Binding-site contacts:
Ligand atom C2A contacts residue ALA90 of chain 1.A at 3.7 Å (hydrophobic).
Ligand atom O2M contacts residue SER40 of chain 1.A at 3.3 Å.
Ligand atom N1A contacts residue ALA90 of chain 1.A at 3.1 Å.
Ligand atom C5' contacts residue THR111 of chain 1.A at 3.4 Å.
Ligand atom C2M contacts residue ASP38 of chain 1.A at 3.5 Å.
Ligand atom C6A contacts residue MET39 of chain 1.A at 3.8 Å (hydrophobic).
Ligand atom N6A contacts residue ALA90 of chain 1.A at 3.8 Å.
Ligand atom N7A contacts residue MET39 of chain 1.A at 3.4 Å (h-bond).
Ligand atom C8 contacts residue GLN91 of chain 1.A at 3.2 Å.
Ligand atom N6A contacts residue GLN91 of chain 1.A at 3.0 Å (h-bond).
Ligand atom O3' contacts residue ASP38 of chain 1.A at 3.7 Å.
Ligand atom C8A contacts residue MET39 of chain 1.A at 3.7 Å (hydrophobic).
Ligand atom C1 contacts residue MET39 of chain 1.A at 3.8 Å (hydrophobic).
Ligand atom C2A contacts residue ASN8 of chain 1.A at 3.8 Å.
Ligand atom O2M contacts residue LEU208 of chain 1.B at 3.6 Å.
Ligand atom C9 contacts residue GLN91 of chain 1.A at 3.5 Å.
Ligand atom C2M contacts residue SER40 of chain 1.A at 3.6 Å.
Ligand atom N2' contacts residue ASP38 of chain 1.A at 3.5 Å (salt-bridge).
Ligand atom O2M contacts residue VAL206 of chain 1.B at 3.7 Å.
Ligand atom C8 contacts residue ALA90 of chain 1.A at 3.7 Å (hydrophobic).
Ligand atom C2 contacts residue LEU113 of chain 1.A at 3.7 Å (hydrophobic).
Ligand atom C5A contacts residue MET39 of chain 1.A at 3.5 Å (hydrophobic).
Ligand atom O3' contacts residue GLY11 of chain 1.A at 3.0 Å.
Ligand atom N3A contacts residue GLY9 of chain 1.A at 3.2 Å.
Ligand atom C5 contacts residue ARG92 of chain 1.A at 3.4 Å.
Ligand atom C2A contacts residue GLY9 of chain 1.A at 3.8 Å.
Ligand atom C1 contacts residue GLN91 of chain 1.A at 3.6 Å.
Ligand atom C2A contacts residue VAL37 of chain 1.A at 3.8 Å (hydrophobic).
Ligand atom C5B contacts residue ASP38 of chain 1.A at 3.4 Å.
Ligand atom C9 contacts residue MET39 of chain 1.A at 3.8 Å (hydrophobic).
Ligand atom C8 contacts residue MET39 of chain 1.A at 3.7 Å (hydrophobic).
Ligand atom C6B contacts residue MET39 of chain 1.A at 3.8 Å (hydrophobic).
Ligand atom C5B contacts residue VAL206 of chain 1.B at 3.8 Å (hydrophobic).
Ligand atom N3A contacts residue ASP38 of chain 1.A at 3.7 Å.
Ligand atom C6A contacts residue ALA90 of chain 1.A at 3.6 Å (hydrophobic).
Ligand atom C6 contacts residue ARG92 of chain 1.A at 3.6 Å.
Ligand atom C2A contacts residue ASP38 of chain 1.A at 3.8 Å.
Ligand atom C3B contacts residue LEU208 of chain 1.B at 3.6 Å (hydrophobic).
Ligand atom C1' contacts residue ASP38 of chain 1.A at 3.5 Å.
Ligand atom C4B contacts residue VAL206 of chain 1.B at 3.7 Å (hydrophobic).

Sequence of chain 1.A:
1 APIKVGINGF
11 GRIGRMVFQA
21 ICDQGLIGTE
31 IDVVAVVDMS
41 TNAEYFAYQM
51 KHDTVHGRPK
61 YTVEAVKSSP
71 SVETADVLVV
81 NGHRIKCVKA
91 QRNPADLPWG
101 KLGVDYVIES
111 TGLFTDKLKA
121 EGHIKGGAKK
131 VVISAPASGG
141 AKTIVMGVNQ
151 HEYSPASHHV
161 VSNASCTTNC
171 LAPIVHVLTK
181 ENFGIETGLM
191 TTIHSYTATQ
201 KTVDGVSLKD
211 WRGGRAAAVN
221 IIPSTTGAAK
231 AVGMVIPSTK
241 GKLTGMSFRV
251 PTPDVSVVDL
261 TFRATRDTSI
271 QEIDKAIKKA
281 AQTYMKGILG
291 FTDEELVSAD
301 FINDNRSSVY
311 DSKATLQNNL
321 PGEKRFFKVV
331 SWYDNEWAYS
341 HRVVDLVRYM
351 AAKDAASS

Sequence of chain 1.B:
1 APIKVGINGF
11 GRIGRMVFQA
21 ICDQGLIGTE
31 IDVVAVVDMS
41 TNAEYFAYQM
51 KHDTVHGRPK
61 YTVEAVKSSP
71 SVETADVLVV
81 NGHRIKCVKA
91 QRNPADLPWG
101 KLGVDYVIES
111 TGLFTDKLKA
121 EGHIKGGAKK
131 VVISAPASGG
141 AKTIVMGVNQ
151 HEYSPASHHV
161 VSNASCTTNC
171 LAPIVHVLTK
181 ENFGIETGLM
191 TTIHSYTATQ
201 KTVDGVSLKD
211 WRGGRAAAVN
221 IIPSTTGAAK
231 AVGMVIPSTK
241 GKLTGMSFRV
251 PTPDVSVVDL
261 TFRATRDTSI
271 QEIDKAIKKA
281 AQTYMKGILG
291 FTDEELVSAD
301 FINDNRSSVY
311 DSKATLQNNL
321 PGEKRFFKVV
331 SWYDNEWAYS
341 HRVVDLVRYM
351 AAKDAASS

A protein and the small-molecule ligand that binds it are described below.
Small molecule (SMILES): COc1cc(OC)cc(C(=O)N[C@@H]2[C@H](O)[C@@H](CO)O[C@H]2n2cnc3c(N[C@@H]4CCCc5ccccc54)ncnc32)c1